Sequence of chain 2.B:
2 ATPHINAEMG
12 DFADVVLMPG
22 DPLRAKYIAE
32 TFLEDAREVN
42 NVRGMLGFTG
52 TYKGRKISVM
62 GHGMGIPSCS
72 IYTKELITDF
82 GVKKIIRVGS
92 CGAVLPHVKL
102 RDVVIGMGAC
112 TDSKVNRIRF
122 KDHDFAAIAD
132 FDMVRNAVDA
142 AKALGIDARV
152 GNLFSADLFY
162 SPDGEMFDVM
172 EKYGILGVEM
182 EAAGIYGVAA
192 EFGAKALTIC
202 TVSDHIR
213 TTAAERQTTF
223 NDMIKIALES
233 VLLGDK

Sequence of chain 1.C:
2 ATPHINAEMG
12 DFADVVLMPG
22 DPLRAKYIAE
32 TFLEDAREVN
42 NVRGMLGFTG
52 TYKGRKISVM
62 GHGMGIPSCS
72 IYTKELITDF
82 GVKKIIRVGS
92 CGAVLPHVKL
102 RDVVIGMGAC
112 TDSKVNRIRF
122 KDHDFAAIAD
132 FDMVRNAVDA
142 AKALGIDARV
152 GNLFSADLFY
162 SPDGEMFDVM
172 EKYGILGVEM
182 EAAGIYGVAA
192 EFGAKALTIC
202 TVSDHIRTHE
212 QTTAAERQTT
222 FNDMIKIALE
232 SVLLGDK

Binding-site contacts:
Ligand atom C2' contacts residue MET181 of chain 2.B at 3.7 Å (hydrophobic).
Ligand atom O2' contacts residue GLU180 of chain 2.B at 3.2 Å.
Ligand atom O3' contacts residue PO41 of chain 2.F at 2.9 Å (h-bond).
Ligand atom C3' contacts residue PO41 of chain 2.F at 3.5 Å.
Ligand atom O5' contacts residue HIS5 of chain 1.C at 2.6 Å (h-bond).
Ligand atom N3 contacts residue MET181 of chain 2.B at 3.5 Å.
Ligand atom N6 contacts residue ASP205 of chain 2.B at 3.5 Å (salt-bridge).
Ligand atom C1' contacts residue PO41 of chain 2.F at 3.3 Å.
Ligand atom C4' contacts residue PO41 of chain 2.F at 3.3 Å.
Ligand atom O2' contacts residue SER91 of chain 2.B at 3.5 Å (h-bond).
Ligand atom C5 contacts residue GLY93 of chain 2.B at 3.8 Å.
Ligand atom O2' contacts residue PO41 of chain 2.F at 3.7 Å.
Ligand atom C1' contacts residue SER91 of chain 2.B at 3.4 Å.
Ligand atom O2' contacts residue GLU182 of chain 2.B at 2.5 Å (salt-bridge).
Ligand atom C5 contacts residue VAL179 of chain 2.B at 3.5 Å (hydrophobic).
Ligand atom C5' contacts residue HIS5 of chain 1.C at 3.4 Å.
Ligand atom O4' contacts residue ARG44 of chain 1.C at 3.6 Å.
Ligand atom C7 contacts residue CYS92 of chain 2.B at 3.6 Å (hydrophobic).
Ligand atom O2' contacts residue MET181 of chain 2.B at 3.4 Å (h-bond).
Ligand atom N3 contacts residue GLU180 of chain 2.B at 3.8 Å.
Ligand atom C3' contacts residue GLU182 of chain 2.B at 3.5 Å.
Ligand atom C8 contacts residue SER91 of chain 2.B at 3.3 Å.
Ligand atom O5' contacts residue ARG44 of chain 1.C at 3.9 Å.
Ligand atom C2 contacts residue PHE160 of chain 2.B at 3.7 Å (hydrophobic).
Ligand atom O2' contacts residue ARG88 of chain 2.B at 2.9 Å (salt-bridge).
Ligand atom C6 contacts residue VAL179 of chain 2.B at 3.6 Å (hydrophobic).
Ligand atom C5' contacts residue MET65 of chain 2.B at 3.5 Å (hydrophobic).
Ligand atom N3 contacts residue PHE160 of chain 2.B at 3.9 Å.
Ligand atom N1 contacts residue VAL179 of chain 2.B at 3.8 Å.
Ligand atom O5' contacts residue PHE160 of chain 2.B at 3.4 Å.
Ligand atom C7 contacts residue GLY93 of chain 2.B at 3.5 Å.
Ligand atom C4 contacts residue VAL179 of chain 2.B at 3.6 Å (hydrophobic).
Ligand atom C8 contacts residue CYS92 of chain 2.B at 3.7 Å (hydrophobic).
Ligand atom O4' contacts residue PO41 of chain 2.F at 3.1 Å (h-bond).
Ligand atom N9 contacts residue SER91 of chain 2.B at 3.5 Å (h-bond).
Ligand atom O3' contacts residue GLU182 of chain 2.B at 2.8 Å (salt-bridge).
Ligand atom C4' contacts residue ARG44 of chain 1.C at 3.6 Å.
Ligand atom N6 contacts residue GLY93 of chain 2.B at 3.5 Å.
Ligand atom C7 contacts residue ASP205 of chain 2.B at 3.6 Å.
Ligand atom C2' contacts residue GLU182 of chain 2.B at 3.4 Å.

This small molecule binds to this protein.
Small molecule (SMILES): Nc1ncnc2c1ccn2[C@@H]1O[C@H](CO)[C@@H](O)[C@H]1O